Binding-site contacts:
Ligand atom O2P contacts residue GLY171 of chain 1.A at 2.8 Å (h-bond).
Ligand atom O3P contacts residue GLY171 of chain 1.A at 3.8 Å.
Ligand atom O2P contacts residue SER211 of chain 1.A at 2.8 Å (h-bond).
Ligand atom O2 contacts residue GLU165 of chain 1.A at 4.2 Å.
Ligand atom C1 contacts residue HIS95 of chain 1.A at 3.3 Å.
Ligand atom O2 contacts residue HIS95 of chain 1.A at 2.8 Å (h-bond).
Ligand atom C2 contacts residue GLY232 of chain 1.A at 3.6 Å.
Ligand atom C1 contacts residue GLU165 of chain 1.A at 3.1 Å.
Ligand atom O2P contacts residue ALA169 of chain 1.A at 3.6 Å.
Ligand atom O4P contacts residue GLY232 of chain 1.A at 2.7 Å (h-bond).
Ligand atom O2 contacts residue LYS12 of chain 1.A at 2.7 Å.
Ligand atom O3P contacts residue ASN233 of chain 1.A at 2.8 Å (h-bond).
Ligand atom O1 contacts residue ASN10 of chain 1.A at 4.2 Å.
Ligand atom O3P contacts residue LYS12 of chain 1.A at 4.2 Å.
Ligand atom O1P contacts residue LYS12 of chain 1.A at 3.4 Å (salt-bridge).
Ligand atom O4P contacts residue VAL212 of chain 1.A at 4.1 Å.
Ligand atom P contacts residue ASN233 of chain 1.A at 3.7 Å.
Ligand atom C2 contacts residue ILE170 of chain 1.A at 4.1 Å (hydrophobic).
Ligand atom C2 contacts residue GLU165 of chain 1.A at 3.3 Å.
Ligand atom O2 contacts residue GLY232 of chain 1.A at 4.1 Å.
Ligand atom C1 contacts residue LYS12 of chain 1.A at 3.8 Å.
Ligand atom P contacts residue SER211 of chain 1.A at 3.6 Å.
Ligand atom O4P contacts residue ASN233 of chain 1.A at 3.7 Å.
Ligand atom O4P contacts residue VAL231 of chain 1.A at 3.8 Å.
Ligand atom O2P contacts residue ILE170 of chain 1.A at 3.4 Å.
Ligand atom O1 contacts residue GLU165 of chain 1.A at 2.3 Å (salt-bridge).
Ligand atom O1 contacts residue HIS95 of chain 1.A at 3.1 Å (h-bond).
Ligand atom C2 contacts residue GLY210 of chain 1.A at 4.1 Å.
Ligand atom P contacts residue GLY232 of chain 1.A at 3.6 Å.
Ligand atom C2 contacts residue LEU230 of chain 1.A at 4.0 Å (hydrophobic).
Ligand atom O2 contacts residue ASN10 of chain 1.A at 3.4 Å (h-bond).
Ligand atom O2 contacts residue ILE170 of chain 1.A at 4.2 Å.
Ligand atom C1 contacts residue GLY232 of chain 1.A at 4.1 Å.
Ligand atom P contacts residue GLY171 of chain 1.A at 3.9 Å.
Ligand atom O1 contacts residue LEU230 of chain 1.A at 3.4 Å.
Ligand atom O1P contacts residue ILE170 of chain 1.A at 3.9 Å.
Ligand atom O3P contacts residue GLY232 of chain 1.A at 3.7 Å.
Ligand atom O1P contacts residue GLY232 of chain 1.A at 3.4 Å (h-bond).
Ligand atom O2P contacts residue GLY210 of chain 1.A at 3.7 Å.
Ligand atom O4P contacts residue SER211 of chain 1.A at 3.5 Å (h-bond).

The small molecule below binds the protein below.
Small molecule (SMILES): O=C(O)COP(=O)(O)O

Sequence of chain 1.A:
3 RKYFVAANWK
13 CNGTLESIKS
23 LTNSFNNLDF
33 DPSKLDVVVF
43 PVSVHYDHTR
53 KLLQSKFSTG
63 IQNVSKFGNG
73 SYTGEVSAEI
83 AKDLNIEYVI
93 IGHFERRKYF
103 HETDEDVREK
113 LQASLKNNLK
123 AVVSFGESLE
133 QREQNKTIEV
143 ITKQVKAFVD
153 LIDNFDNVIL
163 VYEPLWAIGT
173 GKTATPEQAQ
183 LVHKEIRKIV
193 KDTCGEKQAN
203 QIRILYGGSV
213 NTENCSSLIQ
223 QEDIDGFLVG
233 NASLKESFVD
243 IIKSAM